Binding-site contacts:
Ligand atom O3 contacts residue LYS24 of chain 1.A at 3.2 Å (salt-bridge).
Ligand atom C7 contacts residue ASN75 of chain 1.A at 3.5 Å.
Ligand atom O3 contacts residue GLU36 of chain 1.A at 3.2 Å (salt-bridge).
Ligand atom O7 contacts residue ARG79 of chain 1.A at 3.1 Å (salt-bridge).
Ligand atom O7 contacts residue VAL42 of chain 1.A at 3.7 Å.
Ligand atom C5 contacts residue PHE21 of chain 1.A at 3.5 Å (hydrophobic).
Ligand atom C4 contacts residue LYS24 of chain 1.A at 3.4 Å.
Ligand atom O4 contacts residue VAL42 of chain 1.A at 3.7 Å.
Ligand atom C7 contacts residue ARG79 of chain 1.A at 3.6 Å.
Ligand atom C1 contacts residue ASN75 of chain 1.A at 1.4 Å.
Ligand atom C7 contacts residue ASP43 of chain 1.A at 3.6 Å.
Ligand atom C6 contacts residue THR38 of chain 1.A at 3.6 Å.
Ligand atom O6 contacts residue PHE21 of chain 1.A at 3.3 Å.
Ligand atom O6 contacts residue GLN73 of chain 1.A at 3.2 Å (h-bond).
Ligand atom C2 contacts residue ASN75 of chain 1.A at 2.3 Å.
Ligand atom C6 contacts residue PHE21 of chain 1.A at 3.7 Å (hydrophobic).
Ligand atom O4 contacts residue LYS24 of chain 1.A at 2.5 Å (salt-bridge).
Ligand atom C3 contacts residue GLU36 of chain 1.A at 3.5 Å.
Ligand atom C1 contacts residue LYS24 of chain 1.A at 3.6 Å.
Ligand atom O5 contacts residue VAL42 of chain 1.A at 3.7 Å.
Ligand atom C3 contacts residue ASN75 of chain 1.A at 3.7 Å.
Ligand atom C2 contacts residue THR38 of chain 1.A at 3.7 Å.
Ligand atom O2 contacts residue GLU36 of chain 1.A at 3.4 Å (salt-bridge).
Ligand atom O2 contacts residue THR38 of chain 1.A at 2.9 Å (h-bond).
Ligand atom C5 contacts residue LYS24 of chain 1.A at 3.5 Å.
Ligand atom O5 contacts residue PHE19 of chain 1.A at 3.4 Å.
Ligand atom O7 contacts residue LYS112 of chain 1.A at 3.6 Å.
Ligand atom N2 contacts residue ASN75 of chain 1.A at 2.8 Å (h-bond).
Ligand atom O2 contacts residue PRO22 of chain 1.A at 2.7 Å (h-bond).
Ligand atom C8 contacts residue ASP43 of chain 1.A at 3.7 Å.
Ligand atom C3 contacts residue PHE19 of chain 1.A at 3.7 Å (hydrophobic).
Ligand atom C5 contacts residue ASN75 of chain 1.A at 3.7 Å.
Ligand atom O3 contacts residue PRO23 of chain 1.A at 3.7 Å.
Ligand atom O5 contacts residue LYS24 of chain 1.A at 2.8 Å (salt-bridge).
Ligand atom O5 contacts residue ASN75 of chain 1.A at 2.4 Å (h-bond).
Ligand atom C2 contacts residue PRO22 of chain 1.A at 3.4 Å (hydrophobic).
Ligand atom C2 contacts residue LYS24 of chain 1.A at 3.6 Å.
Ligand atom C8 contacts residue ARG79 of chain 1.A at 3.4 Å.
Ligand atom N2 contacts residue ASP43 of chain 1.A at 3.0 Å (salt-bridge).
Ligand atom C6 contacts residue PHE21 of chain 1.A at 3.6 Å (hydrophobic).

Sequence of chain 1.A:
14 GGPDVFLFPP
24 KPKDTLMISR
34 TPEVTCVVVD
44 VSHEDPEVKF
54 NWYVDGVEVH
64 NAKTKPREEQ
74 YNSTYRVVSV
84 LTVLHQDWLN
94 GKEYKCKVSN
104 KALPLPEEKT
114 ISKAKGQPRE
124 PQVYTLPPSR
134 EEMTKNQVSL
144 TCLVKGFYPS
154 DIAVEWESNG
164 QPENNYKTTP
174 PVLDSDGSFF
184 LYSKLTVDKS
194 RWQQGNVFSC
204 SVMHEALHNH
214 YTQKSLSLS

This small molecule binds to this protein.
Small molecule (SMILES): CC(=O)N[C@H]1[C@H](O[C@H]2[C@H](O)[C@@H](NC(C)=O)CO[C@@H]2CO[C@H]2O[C@@H](C)[C@@H](O)[C@@H](O)[C@@H]2O)O[C@H](CO)[C@@H](O[C@@H]2O[C@H](CO[C@H]3O[C@H](CO)[C@@H](O)[C@H](O)[C@@H]3O[C@@H]3O[C@H](CO)[C@@H](O[C@@H]4O[C@H](CO)[C@H](O)[C@H](O)[C@H]4O)[C@H](O)[C@H]3NC(C)=O)[C@@H](O)[C@H](O[C@H]3O[C@H](CO)[C@@H](O)[C@H](O)[C@@H]3O[C@@H]3O[C@H](CO)[C@@H](O)[C@H](O)[C@H]3NC(C)=O)[C@@H]2O)[C@@H]1O